Sequence of chain 1.A:
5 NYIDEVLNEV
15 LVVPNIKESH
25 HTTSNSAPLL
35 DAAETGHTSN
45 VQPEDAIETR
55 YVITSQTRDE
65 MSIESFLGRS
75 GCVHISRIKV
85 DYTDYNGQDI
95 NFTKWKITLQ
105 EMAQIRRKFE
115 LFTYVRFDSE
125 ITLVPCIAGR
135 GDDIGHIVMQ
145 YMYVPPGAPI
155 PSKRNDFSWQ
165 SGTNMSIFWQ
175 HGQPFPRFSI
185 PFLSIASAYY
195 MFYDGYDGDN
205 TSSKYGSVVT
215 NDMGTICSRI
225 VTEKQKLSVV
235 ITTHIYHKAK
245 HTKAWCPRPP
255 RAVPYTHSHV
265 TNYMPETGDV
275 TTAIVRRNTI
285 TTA

Binding-site contacts:
Ligand atom C4 contacts residue ASN215 of chain 1.A at 4.0 Å.
Ligand atom O4 contacts residue ASN215 of chain 1.A at 3.4 Å (h-bond).
Ligand atom C6 contacts residue HIS241 of chain 1.A at 3.7 Å.
Ligand atom O5 contacts residue THR102 of chain 1.A at 3.6 Å.
Ligand atom O1 contacts residue GLN104 of chain 1.A at 3.9 Å.
Ligand atom O4 contacts residue THR102 of chain 1.A at 3.8 Å.
Ligand atom C5 contacts residue HIS263 of chain 1.A at 3.9 Å.
Ligand atom C5 contacts residue LEU103 of chain 1.A at 3.0 Å (hydrophobic).
Ligand atom O2 contacts residue TYR193 of chain 1.A at 3.9 Å.
Ligand atom O6 contacts residue ILE101 of chain 1.A at 2.1 Å (h-bond).
Ligand atom O3 contacts residue ASN215 of chain 1.A at 2.1 Å.
Ligand atom O4 contacts residue ILE101 of chain 1.A at 4.0 Å.
Ligand atom O4 contacts residue HIS263 of chain 1.A at 2.6 Å.
Ligand atom O2 contacts residue MET195 of chain 1.A at 3.6 Å.
Ligand atom C3 contacts residue MET217 of chain 1.A at 3.2 Å (hydrophobic).
Ligand atom C6 contacts residue LEU103 of chain 1.A at 2.7 Å (hydrophobic).
Ligand atom O3 contacts residue ILE101 of chain 1.A at 3.5 Å.
Ligand atom C6 contacts residue LEU103 of chain 1.A at 3.2 Å (hydrophobic).
Ligand atom O6 contacts residue THR102 of chain 1.A at 2.4 Å.
Ligand atom O6 contacts residue HIS241 of chain 1.A at 4.0 Å.
Ligand atom O5 contacts residue LEU103 of chain 1.A at 3.3 Å.
Ligand atom C6 contacts residue ILE101 of chain 1.A at 3.2 Å (hydrophobic).
Ligand atom O3 contacts residue MET217 of chain 1.A at 2.5 Å (h-bond).
Ligand atom O1 contacts residue MET195 of chain 1.A at 3.8 Å.
Ligand atom C3 contacts residue ASN215 of chain 1.A at 3.5 Å.
Ligand atom C5 contacts residue LEU103 of chain 1.A at 3.5 Å (hydrophobic).
Ligand atom C4 contacts residue HIS263 of chain 1.A at 3.7 Å.
Ligand atom C4 contacts residue THR102 of chain 1.A at 3.9 Å.
Ligand atom O3 contacts residue TYR194 of chain 1.A at 3.9 Å.
Ligand atom O5 contacts residue LEU103 of chain 1.A at 3.0 Å (h-bond).
Ligand atom C1 contacts residue MET195 of chain 1.A at 3.2 Å (hydrophobic).
Ligand atom O6 contacts residue LEU103 of chain 1.A at 3.3 Å.
Ligand atom O2 contacts residue MET217 of chain 1.A at 3.3 Å (h-bond).
Ligand atom C2 contacts residue MET217 of chain 1.A at 3.5 Å (hydrophobic).
Ligand atom O1 contacts residue TYR194 of chain 1.A at 3.8 Å.
Ligand atom C6 contacts residue THR102 of chain 1.A at 1.9 Å.
Ligand atom O6 contacts residue LEU103 of chain 1.A at 4.0 Å.
Ligand atom O2 contacts residue ASN215 of chain 1.A at 3.5 Å.
Ligand atom C2 contacts residue TYR193 of chain 1.A at 3.8 Å (hydrophobic).
Ligand atom C5 contacts residue THR102 of chain 1.A at 2.8 Å.

The small molecule below binds the protein below.
Small molecule (SMILES): OC[C@H]1O[C@@](CO)(O[C@H]2O[C@H](CO)[C@@H](O)[C@H](O)[C@H]2O)[C@@H](O)[C@@H]1O